Binding-site contacts:
Ligand atom CA contacts residue GLY91 of chain 1.B at 3.2 Å.
Ligand atom C contacts residue LEU92 of chain 1.B at 3.6 Å (hydrophobic).
Ligand atom NE1 contacts residue VAL83 of chain 1.B at 3.1 Å (h-bond).
Ligand atom CA contacts residue GLN93 of chain 1.B at 3.4 Å.
Ligand atom CG contacts residue TRP108 of chain 1.B at 3.8 Å (hydrophobic).
Ligand atom NE1 contacts residue GLY91 of chain 1.B at 3.5 Å.
Ligand atom CH2 contacts residue ARG84 of chain 1.B at 3.4 Å.
Ligand atom CE3 contacts residue ARG84 of chain 1.B at 3.6 Å.
Ligand atom N contacts residue LEU92 of chain 1.B at 3.7 Å.
Ligand atom CZ3 contacts residue ARG84 of chain 1.B at 3.4 Å.
Ligand atom N contacts residue GLY91 of chain 1.B at 3.3 Å (h-bond).
Ligand atom C contacts residue GLY91 of chain 1.B at 3.7 Å.
Ligand atom CD1 contacts residue LEU92 of chain 1.B at 3.3 Å (hydrophobic).
Ligand atom CA contacts residue GLU104 of chain 1.B at 3.8 Å.
Ligand atom N contacts residue GLU104 of chain 1.B at 3.0 Å (salt-bridge).
Ligand atom CD1 contacts residue GLY91 of chain 1.B at 3.3 Å.
Ligand atom CZ2 contacts residue THR77 of chain 1.B at 3.8 Å.
Ligand atom CE2 contacts residue LYS82 of chain 1.B at 3.6 Å.
Ligand atom N contacts residue GLN93 of chain 1.B at 2.9 Å (h-bond).
Ligand atom CZ2 contacts residue ARG84 of chain 1.B at 3.6 Å.
Ligand atom OXT contacts residue ARG84 of chain 1.B at 3.6 Å (salt-bridge).
Ligand atom CB contacts residue GLU104 of chain 1.B at 3.8 Å.
Ligand atom CE3 contacts residue LYS82 of chain 1.B at 3.7 Å.
Ligand atom N contacts residue ASP99 of chain 1.B at 2.7 Å (salt-bridge).
Ligand atom CZ2 contacts residue LYS82 of chain 1.B at 3.7 Å.
Ligand atom CB contacts residue ASP99 of chain 1.B at 3.8 Å.
Ligand atom NE1 contacts residue LYS82 of chain 1.B at 3.6 Å.
Ligand atom CB contacts residue GLN93 of chain 1.B at 3.6 Å.
Ligand atom NE1 contacts residue LEU92 of chain 1.B at 3.4 Å (h-bond).
Ligand atom C contacts residue GLN93 of chain 1.B at 3.6 Å.
Ligand atom O contacts residue TRP108 of chain 1.B at 3.1 Å (h-bond).
Ligand atom O contacts residue LEU92 of chain 1.B at 3.3 Å.
Ligand atom CB contacts residue TRP95 of chain 1.B at 3.7 Å (hydrophobic).
Ligand atom CG2 contacts residue GLN93 of chain 1.B at 3.8 Å.
Ligand atom CB contacts residue GLN93 of chain 1.B at 3.5 Å.
Ligand atom CA contacts residue ASP99 of chain 1.B at 3.6 Å.
Ligand atom O contacts residue GLN93 of chain 1.B at 2.9 Å (h-bond).
Ligand atom O contacts residue GLU104 of chain 1.B at 3.5 Å (salt-bridge).
Ligand atom CD contacts residue TRP108 of chain 1.B at 3.5 Å (hydrophobic).
Ligand atom CA contacts residue SER94 of chain 1.B at 3.6 Å.

Sequence of chain 1.B:
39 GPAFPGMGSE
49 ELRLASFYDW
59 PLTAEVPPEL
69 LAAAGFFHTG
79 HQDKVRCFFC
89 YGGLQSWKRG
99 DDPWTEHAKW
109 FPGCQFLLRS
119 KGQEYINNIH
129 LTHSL

The small molecule below binds the protein below.
Small molecule (SMILES): CC(C)[C@H](NC(=O)[C@H](C)N)C(=O)N1CCC[C@H]1C(=O)N[C@@H](CC1=c2ccccc2=NC1)C(=O)O